Sequence of chain 1.B:
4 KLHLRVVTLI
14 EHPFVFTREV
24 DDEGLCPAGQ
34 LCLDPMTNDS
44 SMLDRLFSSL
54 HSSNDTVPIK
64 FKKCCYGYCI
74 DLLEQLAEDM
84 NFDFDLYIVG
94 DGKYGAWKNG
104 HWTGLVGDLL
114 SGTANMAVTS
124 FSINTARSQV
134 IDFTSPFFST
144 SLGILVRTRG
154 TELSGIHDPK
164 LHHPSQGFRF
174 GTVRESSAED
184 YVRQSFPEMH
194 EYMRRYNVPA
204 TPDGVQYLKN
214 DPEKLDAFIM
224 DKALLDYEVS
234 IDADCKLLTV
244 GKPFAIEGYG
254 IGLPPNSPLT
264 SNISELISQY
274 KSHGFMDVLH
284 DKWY

This protein binds this small molecule.
Small molecule (SMILES): NCC(=O)O

Binding-site contacts:
Ligand atom OXT contacts residue SER179 of chain 1.B at 3.2 Å.
Ligand atom CA contacts residue ASP224 of chain 1.B at 3.6 Å.
Ligand atom OXT contacts residue SER180 of chain 1.B at 2.7 Å (h-bond).
Ligand atom N contacts residue PHE124 of chain 1.B at 4.4 Å.
Ligand atom N contacts residue ASP224 of chain 1.B at 2.8 Å (salt-bridge).
Ligand atom N contacts residue TYR252 of chain 1.B at 3.7 Å.
Ligand atom N contacts residue SER180 of chain 1.B at 4.2 Å.
Ligand atom O contacts residue TYR97 of chain 1.B at 3.4 Å.
Ligand atom C contacts residue SER125 of chain 1.B at 3.8 Å.
Ligand atom C contacts residue SER123 of chain 1.B at 4.3 Å.
Ligand atom O contacts residue SER180 of chain 1.B at 4.0 Å.
Ligand atom OXT contacts residue ARG130 of chain 1.B at 2.8 Å (salt-bridge).
Ligand atom C contacts residue SER179 of chain 1.B at 4.4 Å.
Ligand atom CA contacts residue SER180 of chain 1.B at 3.7 Å.
Ligand atom N contacts residue TYR97 of chain 1.B at 4.0 Å.
Ligand atom C contacts residue TYR97 of chain 1.B at 3.2 Å (hydrophobic).
Ligand atom CA contacts residue TYR97 of chain 1.B at 3.6 Å (hydrophobic).
Ligand atom CA contacts residue SER125 of chain 1.B at 3.6 Å.
Ligand atom N contacts residue SER123 of chain 1.B at 2.8 Å (h-bond).
Ligand atom N contacts residue SER125 of chain 1.B at 2.8 Å (h-bond).
Ligand atom O contacts residue SER123 of chain 1.B at 3.9 Å.
Ligand atom CA contacts residue MET223 of chain 1.B at 4.0 Å (hydrophobic).
Ligand atom OXT contacts residue TYR97 of chain 1.B at 3.1 Å.
Ligand atom O contacts residue PHE124 of chain 1.B at 3.7 Å.
Ligand atom CA contacts residue SER123 of chain 1.B at 3.8 Å.
Ligand atom C contacts residue SER180 of chain 1.B at 3.4 Å.
Ligand atom O contacts residue SER125 of chain 1.B at 2.8 Å (h-bond).
Ligand atom C contacts residue ARG130 of chain 1.B at 3.5 Å.
Ligand atom O contacts residue ARG130 of chain 1.B at 2.8 Å (salt-bridge).